The small molecule below binds the protein below.
Small molecule (SMILES): O=C(Cc1cccc(Cl)c1)Nc1cncc2c1CCCC2

Sequence of chain 2.A:
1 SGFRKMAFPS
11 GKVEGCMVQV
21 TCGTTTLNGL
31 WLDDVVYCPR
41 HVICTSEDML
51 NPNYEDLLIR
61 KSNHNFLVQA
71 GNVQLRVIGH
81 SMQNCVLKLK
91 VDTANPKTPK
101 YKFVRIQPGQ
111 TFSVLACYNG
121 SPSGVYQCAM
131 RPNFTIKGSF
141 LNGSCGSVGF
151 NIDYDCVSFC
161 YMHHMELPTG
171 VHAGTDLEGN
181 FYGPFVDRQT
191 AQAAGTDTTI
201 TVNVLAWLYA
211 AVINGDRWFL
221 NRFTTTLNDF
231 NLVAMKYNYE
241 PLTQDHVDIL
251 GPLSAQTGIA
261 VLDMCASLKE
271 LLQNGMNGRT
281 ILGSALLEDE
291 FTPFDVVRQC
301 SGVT

Binding-site contacts:
Ligand atom C1 contacts residue MET49 of chain 2.A at 3.4 Å (hydrophobic).
Ligand atom C12 contacts residue ASN142 of chain 2.A at 3.8 Å.
Ligand atom C6 contacts residue HIS164 of chain 2.A at 4.0 Å.
Ligand atom C8 contacts residue HIS163 of chain 2.A at 3.1 Å.
Ligand atom C1 contacts residue ARG188 of chain 2.A at 3.8 Å.
Ligand atom C9 contacts residue HIS163 of chain 2.A at 3.9 Å.
Ligand atom C11 contacts residue SER1 of chain 1.A at 3.7 Å.
Ligand atom C16 contacts residue MET165 of chain 2.A at 3.5 Å (hydrophobic).
Ligand atom C16 contacts residue HIS41 of chain 2.A at 3.7 Å.
Ligand atom CL contacts residue HIS41 of chain 2.A at 3.4 Å.
Ligand atom CL contacts residue MET165 of chain 2.A at 3.7 Å.
Ligand atom C contacts residue MET165 of chain 2.A at 3.5 Å (hydrophobic).
Ligand atom C11 contacts residue GLU166 of chain 2.A at 3.5 Å.
Ligand atom C10 contacts residue LEU141 of chain 2.A at 3.9 Å (hydrophobic).
Ligand atom C11 contacts residue PHE140 of chain 2.A at 3.8 Å (hydrophobic).
Ligand atom C2 contacts residue MET49 of chain 2.A at 3.6 Å (hydrophobic).
Ligand atom O contacts residue MET165 of chain 2.A at 3.3 Å.
Ligand atom N1 contacts residue HIS163 of chain 2.A at 2.7 Å (h-bond).
Ligand atom C10 contacts residue GLU166 of chain 2.A at 3.8 Å.
Ligand atom CL contacts residue HIS164 of chain 2.A at 3.9 Å.
Ligand atom C6 contacts residue MET165 of chain 2.A at 3.9 Å (hydrophobic).
Ligand atom C9 contacts residue PHE140 of chain 2.A at 3.4 Å (hydrophobic).
Ligand atom C9 contacts residue LEU141 of chain 2.A at 3.8 Å (hydrophobic).
Ligand atom C16 contacts residue HIS164 of chain 2.A at 3.4 Å.
Ligand atom C contacts residue MET49 of chain 2.A at 3.8 Å (hydrophobic).
Ligand atom CL contacts residue ASP187 of chain 2.A at 3.2 Å.
Ligand atom O contacts residue GLU166 of chain 2.A at 3.1 Å (salt-bridge).
Ligand atom C2 contacts residue GLN189 of chain 2.A at 3.5 Å.
Ligand atom N contacts residue CYS145 of chain 2.A at 3.4 Å (h-bond).
Ligand atom C8 contacts residue MET165 of chain 2.A at 3.9 Å (hydrophobic).
Ligand atom C1 contacts residue MET165 of chain 2.A at 3.9 Å (hydrophobic).
Ligand atom C8 contacts residue CYS145 of chain 2.A at 3.7 Å (hydrophobic).
Ligand atom N1 contacts residue SER144 of chain 2.A at 3.5 Å (h-bond).
Ligand atom C8 contacts residue GLU166 of chain 2.A at 3.8 Å.
Ligand atom N1 contacts residue GLU166 of chain 2.A at 3.9 Å.
Ligand atom C7 contacts residue CYS145 of chain 2.A at 4.0 Å (hydrophobic).
Ligand atom C3 contacts residue GLN189 of chain 2.A at 3.5 Å.
Ligand atom C8 contacts residue SER144 of chain 2.A at 4.0 Å.
Ligand atom C9 contacts residue GLU166 of chain 2.A at 3.6 Å.
Ligand atom N1 contacts residue PHE140 of chain 2.A at 3.7 Å.

Sequence of chain 1.A:
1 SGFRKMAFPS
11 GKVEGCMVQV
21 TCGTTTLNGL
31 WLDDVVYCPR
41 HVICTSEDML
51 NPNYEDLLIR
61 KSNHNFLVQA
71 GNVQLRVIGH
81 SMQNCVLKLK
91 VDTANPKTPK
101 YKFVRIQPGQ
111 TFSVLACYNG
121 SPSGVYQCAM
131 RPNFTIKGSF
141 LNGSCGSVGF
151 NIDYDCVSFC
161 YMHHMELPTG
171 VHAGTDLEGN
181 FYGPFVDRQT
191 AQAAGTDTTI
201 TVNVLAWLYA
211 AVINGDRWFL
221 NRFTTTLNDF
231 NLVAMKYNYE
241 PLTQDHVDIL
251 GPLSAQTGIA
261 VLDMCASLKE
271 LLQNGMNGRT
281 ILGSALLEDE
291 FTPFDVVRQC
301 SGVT